Binding-site contacts:
Ligand atom C1 contacts residue ASN126 of chain 1.A at 1.4 Å.
Ligand atom C4 contacts residue ASN126 of chain 1.A at 4.2 Å.
Ligand atom C3 contacts residue ASN126 of chain 1.A at 3.8 Å.
Ligand atom O5 contacts residue ASN126 of chain 1.A at 2.4 Å (h-bond).
Ligand atom O7 contacts residue ASN126 of chain 1.A at 3.4 Å (h-bond).
Ligand atom C7 contacts residue ASN126 of chain 1.A at 3.3 Å.
Ligand atom N2 contacts residue ASN126 of chain 1.A at 2.9 Å (h-bond).
Ligand atom C5 contacts residue ASN126 of chain 1.A at 3.7 Å.
Ligand atom O7 contacts residue TYR127 of chain 1.A at 4.3 Å.
Ligand atom C2 contacts residue ASN126 of chain 1.A at 2.5 Å.
Ligand atom C8 contacts residue ASN126 of chain 1.A at 4.4 Å.

Sequence of chain 1.A:
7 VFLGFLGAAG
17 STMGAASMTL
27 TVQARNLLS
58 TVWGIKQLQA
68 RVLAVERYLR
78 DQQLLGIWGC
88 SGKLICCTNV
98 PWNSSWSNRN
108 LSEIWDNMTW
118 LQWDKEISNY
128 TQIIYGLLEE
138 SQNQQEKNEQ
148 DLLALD

This protein binds this small molecule.
Small molecule (SMILES): CC(=O)N[C@@H]1[C@@H](O)[C@H](O)[C@@H](CO)O[C@H]1O